Binding-site contacts:
Ligand atom C1 contacts residue NDP1 of chain 1.N at 3.2 Å.
Ligand atom O2 contacts residue ARG172 of chain 1.B at 3.1 Å (salt-bridge).
Ligand atom C2 contacts residue ARG172 of chain 1.B at 4.0 Å.
Ligand atom O1 contacts residue LYS104 of chain 1.B at 2.6 Å (salt-bridge).
Ligand atom O1 contacts residue TYR189 of chain 1.B at 2.5 Å (h-bond).
Ligand atom C2 contacts residue NDP1 of chain 1.N at 3.9 Å.
Ligand atom O5 contacts residue NDP1 of chain 1.N at 4.1 Å.
Ligand atom O3 contacts residue ASP185 of chain 1.B at 2.6 Å (salt-bridge).
Ligand atom C4 contacts residue ASP185 of chain 1.B at 4.2 Å.
Ligand atom C5 contacts residue TYR267 of chain 1.B at 4.2 Å (hydrophobic).
Ligand atom C3 contacts residue ASP185 of chain 1.B at 3.5 Å.
Ligand atom C5 contacts residue NDP1 of chain 1.N at 4.2 Å.
Ligand atom O2 contacts residue LYS104 of chain 1.B at 3.1 Å (salt-bridge).
Ligand atom O2 contacts residue NDP1 of chain 1.N at 3.3 Å.
Ligand atom O5 contacts residue ILE186 of chain 1.B at 4.1 Å.
Ligand atom O2 contacts residue ASP185 of chain 1.B at 2.8 Å (salt-bridge).
Ligand atom O1 contacts residue NDP1 of chain 1.N at 3.2 Å.
Ligand atom O4 contacts residue PHE163 of chain 1.B at 4.0 Å.
Ligand atom O3 contacts residue ARG172 of chain 1.B at 3.1 Å (salt-bridge).
Ligand atom O1 contacts residue ASP185 of chain 1.B at 3.8 Å.
Ligand atom C3 contacts residue ARG172 of chain 1.B at 3.7 Å.
Ligand atom C1 contacts residue LYS104 of chain 1.B at 3.6 Å.
Ligand atom C2 contacts residue ASP185 of chain 1.B at 3.3 Å.
Ligand atom C2 contacts residue LYS104 of chain 1.B at 3.5 Å.
Ligand atom C1 contacts residue TYR189 of chain 1.B at 3.5 Å (hydrophobic).
Ligand atom C3 contacts residue NDP1 of chain 1.N at 4.0 Å.
Ligand atom C3 contacts residue PHE163 of chain 1.B at 4.2 Å (hydrophobic).
Ligand atom C4 contacts residue PHE163 of chain 1.B at 3.9 Å (hydrophobic).
Ligand atom O3 contacts residue PHE163 of chain 1.B at 3.4 Å.
Ligand atom C1 contacts residue ASP185 of chain 1.B at 4.2 Å.
Ligand atom O5 contacts residue TYR189 of chain 1.B at 3.6 Å.

Sequence of chain 1.B:
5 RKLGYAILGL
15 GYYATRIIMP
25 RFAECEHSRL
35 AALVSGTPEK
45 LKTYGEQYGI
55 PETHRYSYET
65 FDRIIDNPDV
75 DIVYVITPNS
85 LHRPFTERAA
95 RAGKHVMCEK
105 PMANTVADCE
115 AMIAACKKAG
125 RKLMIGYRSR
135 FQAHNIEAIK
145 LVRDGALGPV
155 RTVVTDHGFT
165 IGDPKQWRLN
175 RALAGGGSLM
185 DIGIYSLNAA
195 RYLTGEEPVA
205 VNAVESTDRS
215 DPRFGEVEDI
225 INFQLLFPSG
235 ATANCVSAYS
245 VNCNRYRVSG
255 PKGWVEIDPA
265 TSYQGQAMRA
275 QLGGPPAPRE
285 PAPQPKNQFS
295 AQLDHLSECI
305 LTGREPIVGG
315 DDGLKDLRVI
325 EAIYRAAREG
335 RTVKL

A small-molecule ligand and the protein it binds are described below.
Small molecule (SMILES): O[C@@H]1[C@@H](O)[C@H](O)OC[C@H]1O